Sequence of chain 1.A:
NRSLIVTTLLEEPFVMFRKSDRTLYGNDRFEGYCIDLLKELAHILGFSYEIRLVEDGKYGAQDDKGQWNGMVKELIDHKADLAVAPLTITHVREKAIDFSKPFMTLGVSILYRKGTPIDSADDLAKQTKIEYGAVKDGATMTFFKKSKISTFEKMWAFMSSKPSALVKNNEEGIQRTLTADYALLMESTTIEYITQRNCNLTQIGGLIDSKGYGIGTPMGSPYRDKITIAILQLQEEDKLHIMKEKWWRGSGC

Binding-site contacts:
Ligand atom O3 contacts residue GLY142 of chain 1.A at 3.5 Å.
Ligand atom C6 contacts residue ALA143 of chain 1.A at 3.5 Å (hydrophobic).
Ligand atom C8 contacts residue GLU15 of chain 1.A at 3.9 Å.
Ligand atom C6 contacts residue TYR63 of chain 1.A at 3.7 Å (hydrophobic).
Ligand atom O2 contacts residue LEU91 of chain 1.A at 3.8 Å.
Ligand atom C2 contacts residue TYR63 of chain 1.A at 3.8 Å (hydrophobic).
Ligand atom O4 contacts residue THR144 of chain 1.A at 2.6 Å (h-bond).
Ligand atom N2 contacts residue TYR63 of chain 1.A at 3.5 Å (h-bond).
Ligand atom O1 contacts residue ARG97 of chain 1.A at 2.7 Å (salt-bridge).
Ligand atom O2 contacts residue PRO90 of chain 1.A at 3.8 Å.
Ligand atom C5 contacts residue TYR63 of chain 1.A at 3.8 Å (hydrophobic).
Ligand atom C7 contacts residue THR144 of chain 1.A at 3.4 Å.
Ligand atom O5 contacts residue THR194 of chain 1.A at 3.8 Å.
Ligand atom C6 contacts residue ARG97 of chain 1.A at 3.3 Å.
Ligand atom N1 contacts residue TYR217 of chain 1.A at 3.6 Å.
Ligand atom C1 contacts residue THR92 of chain 1.A at 3.4 Å.
Ligand atom C1 contacts residue GLU191 of chain 1.A at 3.5 Å.
Ligand atom C9 contacts residue PHE18 of chain 1.A at 3.9 Å (hydrophobic).
Ligand atom O1 contacts residue TYR63 of chain 1.A at 3.4 Å.
Ligand atom O4 contacts residue GLU191 of chain 1.A at 3.5 Å.
Ligand atom O2 contacts residue THR92 of chain 1.A at 3.0 Å (h-bond).
Ligand atom C9 contacts residue TYR217 of chain 1.A at 3.3 Å (hydrophobic).
Ligand atom O3 contacts residue THR144 of chain 1.A at 3.2 Å (h-bond).
Ligand atom N1 contacts residue GLU191 of chain 1.A at 2.6 Å (salt-bridge).
Ligand atom C9 contacts residue PRO90 of chain 1.A at 3.7 Å (hydrophobic).
Ligand atom C9 contacts residue THR194 of chain 1.A at 3.0 Å.
Ligand atom O1 contacts residue GLY142 of chain 1.A at 3.2 Å.
Ligand atom O2 contacts residue ARG97 of chain 1.A at 2.7 Å (salt-bridge).
Ligand atom O1 contacts residue ALA143 of chain 1.A at 2.6 Å (h-bond).
Ligand atom C3 contacts residue GLU191 of chain 1.A at 3.8 Å.
Ligand atom N2 contacts residue GLU15 of chain 1.A at 3.9 Å.
Ligand atom C6 contacts residue THR92 of chain 1.A at 3.7 Å.
Ligand atom N1 contacts residue PRO90 of chain 1.A at 2.9 Å (h-bond).
Ligand atom O5 contacts residue ASN174 of chain 1.A at 3.3 Å (h-bond).
Ligand atom O3 contacts residue ALA143 of chain 1.A at 3.1 Å (h-bond).
Ligand atom C5 contacts residue GLU15 of chain 1.A at 3.3 Å.
Ligand atom O6 contacts residue TYR63 of chain 1.A at 2.6 Å (h-bond).
Ligand atom N1 contacts residue THR92 of chain 1.A at 2.8 Å (h-bond).
Ligand atom O6 contacts residue PRO90 of chain 1.A at 3.2 Å.
Ligand atom O2 contacts residue TYR63 of chain 1.A at 3.5 Å.

The protein below binds the small molecule below.
Small molecule (SMILES): CN(O)C(=O)CC[C@H](C[C@H](N)C(=O)O)C(=O)O